Binding-site contacts:
Ligand atom OAN contacts residue ASP32 of chain 4.A at 2.9 Å (salt-bridge).
Ligand atom OA1 contacts residue LEU57 of chain 4.B at 2.6 Å (h-bond).
Ligand atom OAO contacts residue ASP32 of chain 4.B at 2.8 Å (salt-bridge).
Ligand atom CAI contacts residue LEU30 of chain 4.B at 3.6 Å (hydrophobic).
Ligand atom CAR contacts residue GLY58 of chain 4.B at 3.4 Å.
Ligand atom N contacts residue LEU57 of chain 4.B at 2.9 Å (h-bond).
Ligand atom OAK contacts residue ASP36 of chain 4.B at 3.1 Å (salt-bridge).
Ligand atom CG1 contacts residue VAL56 of chain 4.B at 3.4 Å (hydrophobic).
Ligand atom CAX contacts residue ARG10 of chain 4.A at 3.6 Å.
Ligand atom OAN contacts residue GLY34 of chain 4.A at 3.4 Å.
Ligand atom O contacts residue GLY58 of chain 4.B at 3.5 Å.
Ligand atom CAQ contacts residue TRP98 of chain 4.A at 3.4 Å (hydrophobic).
Ligand atom CAT contacts residue ARG10 of chain 4.A at 3.4 Å.
Ligand atom OAO contacts residue ASP32 of chain 4.A at 2.7 Å (salt-bridge).
Ligand atom OAN contacts residue ALA35 of chain 4.A at 3.5 Å (h-bond).
Ligand atom CAV contacts residue ALA59 of chain 4.B at 3.7 Å (hydrophobic).
Ligand atom CBQ contacts residue GLY34 of chain 4.A at 3.5 Å.
Ligand atom CBN contacts residue ASP32 of chain 4.A at 3.6 Å.
Ligand atom CBK contacts residue ARG10 of chain 4.A at 3.7 Å.
Ligand atom CAY contacts residue ARG10 of chain 4.A at 3.7 Å.
Ligand atom CAU contacts residue ARG10 of chain 4.A at 3.7 Å.
Ligand atom CAH contacts residue LEU57 of chain 4.A at 3.3 Å (hydrophobic).
Ligand atom CBI contacts residue ASP32 of chain 4.B at 3.4 Å.
Ligand atom CAQ contacts residue ARG10 of chain 4.A at 3.5 Å.
Ligand atom CAI contacts residue GLY34 of chain 4.A at 3.7 Å.
Ligand atom CG1 contacts residue LEU57 of chain 4.B at 3.5 Å (hydrophobic).
Ligand atom OAO contacts residue GLY34 of chain 4.B at 3.2 Å.
Ligand atom CBA contacts residue ASP32 of chain 4.A at 3.4 Å.
Ligand atom CBM contacts residue LEU57 of chain 4.B at 3.2 Å (hydrophobic).
Ligand atom CBF contacts residue LEU57 of chain 4.B at 3.6 Å (hydrophobic).
Ligand atom NAJ contacts residue ASP36 of chain 4.B at 3.5 Å (salt-bridge).
Ligand atom CAC contacts residue MET37 of chain 4.A at 3.5 Å (hydrophobic).
Ligand atom CAA contacts residue VAL56 of chain 4.A at 3.5 Å (hydrophobic).
Ligand atom OA1 contacts residue VAL56 of chain 4.B at 3.5 Å.
Ligand atom CAR contacts residue ALA59 of chain 4.B at 3.2 Å (hydrophobic).
Ligand atom CAX contacts residue ASP36 of chain 4.B at 3.7 Å.
Ligand atom CBI contacts residue ASP32 of chain 4.A at 3.6 Å.
Ligand atom OA4 contacts residue LEU57 of chain 4.B at 3.7 Å.
Ligand atom NBC contacts residue GLY34 of chain 4.B at 3.0 Å (h-bond).
Ligand atom CBN contacts residue ASP32 of chain 4.B at 3.0 Å.

Sequence of chain 4.B:
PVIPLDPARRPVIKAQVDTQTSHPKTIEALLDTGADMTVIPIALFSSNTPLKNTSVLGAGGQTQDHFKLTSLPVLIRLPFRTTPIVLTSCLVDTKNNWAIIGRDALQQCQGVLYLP

This protein binds this small molecule.
Small molecule (SMILES): C[C@@H](NC(=O)[C@H]1N(C(=O)[C@@H](O)[C@H](Cc2ccccc2)NC(=O)[C@@H](NC(=O)[C@@H](NC(=O)CN2CCOCC2)c2ccccc2)C(C)(C)C)CSC1(C)C)C(C)(C)C

Sequence of chain 4.A:
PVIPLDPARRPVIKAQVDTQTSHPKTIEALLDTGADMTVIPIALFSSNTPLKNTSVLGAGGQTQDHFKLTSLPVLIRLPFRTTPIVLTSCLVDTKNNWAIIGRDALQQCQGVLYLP